The protein below binds the small molecule below.
Small molecule (SMILES): Cc1cc(CCCCCOc2c(Cl)cc(C3=NCCO3)cc2Cl)on1

Sequence of chain 8.C:
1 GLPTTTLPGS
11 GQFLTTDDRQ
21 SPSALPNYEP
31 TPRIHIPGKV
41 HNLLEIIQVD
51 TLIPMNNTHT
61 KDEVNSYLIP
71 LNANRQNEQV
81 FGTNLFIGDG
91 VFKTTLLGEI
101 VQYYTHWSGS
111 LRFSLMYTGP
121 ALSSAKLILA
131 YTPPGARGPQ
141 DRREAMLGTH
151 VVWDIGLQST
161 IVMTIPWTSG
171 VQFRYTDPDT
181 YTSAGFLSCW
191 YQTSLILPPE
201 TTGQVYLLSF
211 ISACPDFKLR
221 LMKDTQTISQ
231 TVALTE

Binding-site contacts:
Ligand atom C5B contacts residue PHE186 of chain 7.A at 3.8 Å (hydrophobic).
Ligand atom C4B contacts residue TYR152 of chain 7.A at 3.7 Å (hydrophobic).
Ligand atom C1C contacts residue LEU106 of chain 7.A at 3.9 Å (hydrophobic).
Ligand atom N3A contacts residue ALA24 of chain 7.C at 3.8 Å.
Ligand atom C4 contacts residue TYR197 of chain 7.A at 3.6 Å (hydrophobic).
Ligand atom O1A contacts residue PHE186 of chain 7.A at 3.4 Å.
Ligand atom C31 contacts residue ASN219 of chain 7.A at 3.7 Å.
Ligand atom C2C contacts residue ILE104 of chain 7.A at 3.9 Å (hydrophobic).
Ligand atom C5B contacts residue MET224 of chain 7.A at 3.8 Å (hydrophobic).
Ligand atom N2 contacts residue ASN219 of chain 7.A at 3.5 Å (h-bond).
Ligand atom C5 contacts residue MET221 of chain 7.A at 3.9 Å (hydrophobic).
Ligand atom C5 contacts residue LEU106 of chain 7.A at 3.7 Å (hydrophobic).
Ligand atom C3C contacts residue TYR128 of chain 7.A at 3.8 Å (hydrophobic).
Ligand atom O1A contacts residue MET224 of chain 7.A at 3.9 Å.
Ligand atom N2 contacts residue MET221 of chain 7.A at 3.9 Å.
Ligand atom CL2 contacts residue TYR128 of chain 7.A at 3.4 Å.
Ligand atom C4A contacts residue PRO174 of chain 7.A at 3.2 Å (hydrophobic).
Ligand atom C5A contacts residue VAL176 of chain 7.A at 3.8 Å (hydrophobic).
Ligand atom CL2 contacts residue ILE104 of chain 7.A at 3.4 Å.
Ligand atom C5C contacts residue TYR152 of chain 7.A at 3.8 Å (hydrophobic).
Ligand atom CL2 contacts residue MET224 of chain 7.A at 3.2 Å.
Ligand atom C3B contacts residue TYR152 of chain 7.A at 3.9 Å (hydrophobic).
Ligand atom C4B contacts residue PHE186 of chain 7.A at 3.6 Å (hydrophobic).
Ligand atom O1B contacts residue VAL188 of chain 7.A at 3.8 Å.
Ligand atom C4A contacts residue ALA150 of chain 7.A at 3.9 Å (hydrophobic).
Ligand atom C4A contacts residue VAL176 of chain 7.A at 3.9 Å (hydrophobic).
Ligand atom N3A contacts residue PRO174 of chain 7.A at 3.3 Å (h-bond).
Ligand atom C2A contacts residue PHE186 of chain 7.A at 3.6 Å (hydrophobic).
Ligand atom C4C contacts residue VAL191 of chain 7.A at 3.7 Å (hydrophobic).
Ligand atom C4A contacts residue SER175 of chain 7.A at 3.6 Å.
Ligand atom C3C contacts residue ILE104 of chain 7.A at 3.6 Å (hydrophobic).
Ligand atom C31 contacts residue TYR197 of chain 7.A at 3.6 Å (hydrophobic).
Ligand atom CL1 contacts residue VAL188 of chain 7.A at 3.7 Å.
Ligand atom C2C contacts residue MET221 of chain 7.A at 3.3 Å (hydrophobic).
Ligand atom O1 contacts residue MET221 of chain 7.A at 3.4 Å (h-bond).
Ligand atom O1 contacts residue LEU106 of chain 7.A at 3.7 Å.
Ligand atom C5A contacts residue ALA150 of chain 7.A at 3.4 Å (hydrophobic).
Ligand atom CL1 contacts residue LEU25 of chain 7.C at 3.5 Å.
Ligand atom C1C contacts residue TYR128 of chain 7.A at 3.6 Å (hydrophobic).
Ligand atom C3B contacts residue ALA24 of chain 7.C at 4.0 Å (hydrophobic).

Sequence of chain 7.C:
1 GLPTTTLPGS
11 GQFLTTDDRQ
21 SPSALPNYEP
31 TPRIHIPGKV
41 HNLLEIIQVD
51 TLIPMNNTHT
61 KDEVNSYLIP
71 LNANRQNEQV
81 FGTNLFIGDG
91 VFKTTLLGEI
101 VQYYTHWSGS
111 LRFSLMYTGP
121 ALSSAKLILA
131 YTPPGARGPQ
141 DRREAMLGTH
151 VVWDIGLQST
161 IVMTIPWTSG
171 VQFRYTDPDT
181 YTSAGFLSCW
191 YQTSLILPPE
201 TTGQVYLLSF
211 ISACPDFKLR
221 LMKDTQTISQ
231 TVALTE

Sequence of chain 7.A:
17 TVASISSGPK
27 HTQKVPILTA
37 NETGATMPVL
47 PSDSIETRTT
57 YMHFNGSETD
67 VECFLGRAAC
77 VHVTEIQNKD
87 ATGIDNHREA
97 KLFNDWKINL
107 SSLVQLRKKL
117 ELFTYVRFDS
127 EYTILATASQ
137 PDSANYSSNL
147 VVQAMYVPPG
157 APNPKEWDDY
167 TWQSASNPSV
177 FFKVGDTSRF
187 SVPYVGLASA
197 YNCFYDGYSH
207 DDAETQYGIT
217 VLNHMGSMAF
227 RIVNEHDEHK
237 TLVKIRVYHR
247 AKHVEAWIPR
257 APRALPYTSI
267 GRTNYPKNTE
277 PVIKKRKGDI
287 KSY